Binding-site contacts:
Ligand atom O5 contacts residue ASN1424 of chain 1.A at 2.3 Å (h-bond).
Ligand atom C5 contacts residue ASN1424 of chain 1.A at 3.6 Å.
Ligand atom C1 contacts residue ASN1424 of chain 1.A at 1.4 Å.
Ligand atom C3 contacts residue ASN1424 of chain 1.A at 3.8 Å.
Ligand atom C7 contacts residue ASN1424 of chain 1.A at 4.1 Å.
Ligand atom O7 contacts residue SER1372 of chain 1.A at 4.4 Å.
Ligand atom C2 contacts residue ASN1424 of chain 1.A at 2.5 Å.
Ligand atom C4 contacts residue ASN1424 of chain 1.A at 4.1 Å.
Ligand atom O7 contacts residue ASN1424 of chain 1.A at 4.4 Å.
Ligand atom N2 contacts residue ASN1424 of chain 1.A at 3.1 Å (h-bond).

Sequence of chain 1.A:
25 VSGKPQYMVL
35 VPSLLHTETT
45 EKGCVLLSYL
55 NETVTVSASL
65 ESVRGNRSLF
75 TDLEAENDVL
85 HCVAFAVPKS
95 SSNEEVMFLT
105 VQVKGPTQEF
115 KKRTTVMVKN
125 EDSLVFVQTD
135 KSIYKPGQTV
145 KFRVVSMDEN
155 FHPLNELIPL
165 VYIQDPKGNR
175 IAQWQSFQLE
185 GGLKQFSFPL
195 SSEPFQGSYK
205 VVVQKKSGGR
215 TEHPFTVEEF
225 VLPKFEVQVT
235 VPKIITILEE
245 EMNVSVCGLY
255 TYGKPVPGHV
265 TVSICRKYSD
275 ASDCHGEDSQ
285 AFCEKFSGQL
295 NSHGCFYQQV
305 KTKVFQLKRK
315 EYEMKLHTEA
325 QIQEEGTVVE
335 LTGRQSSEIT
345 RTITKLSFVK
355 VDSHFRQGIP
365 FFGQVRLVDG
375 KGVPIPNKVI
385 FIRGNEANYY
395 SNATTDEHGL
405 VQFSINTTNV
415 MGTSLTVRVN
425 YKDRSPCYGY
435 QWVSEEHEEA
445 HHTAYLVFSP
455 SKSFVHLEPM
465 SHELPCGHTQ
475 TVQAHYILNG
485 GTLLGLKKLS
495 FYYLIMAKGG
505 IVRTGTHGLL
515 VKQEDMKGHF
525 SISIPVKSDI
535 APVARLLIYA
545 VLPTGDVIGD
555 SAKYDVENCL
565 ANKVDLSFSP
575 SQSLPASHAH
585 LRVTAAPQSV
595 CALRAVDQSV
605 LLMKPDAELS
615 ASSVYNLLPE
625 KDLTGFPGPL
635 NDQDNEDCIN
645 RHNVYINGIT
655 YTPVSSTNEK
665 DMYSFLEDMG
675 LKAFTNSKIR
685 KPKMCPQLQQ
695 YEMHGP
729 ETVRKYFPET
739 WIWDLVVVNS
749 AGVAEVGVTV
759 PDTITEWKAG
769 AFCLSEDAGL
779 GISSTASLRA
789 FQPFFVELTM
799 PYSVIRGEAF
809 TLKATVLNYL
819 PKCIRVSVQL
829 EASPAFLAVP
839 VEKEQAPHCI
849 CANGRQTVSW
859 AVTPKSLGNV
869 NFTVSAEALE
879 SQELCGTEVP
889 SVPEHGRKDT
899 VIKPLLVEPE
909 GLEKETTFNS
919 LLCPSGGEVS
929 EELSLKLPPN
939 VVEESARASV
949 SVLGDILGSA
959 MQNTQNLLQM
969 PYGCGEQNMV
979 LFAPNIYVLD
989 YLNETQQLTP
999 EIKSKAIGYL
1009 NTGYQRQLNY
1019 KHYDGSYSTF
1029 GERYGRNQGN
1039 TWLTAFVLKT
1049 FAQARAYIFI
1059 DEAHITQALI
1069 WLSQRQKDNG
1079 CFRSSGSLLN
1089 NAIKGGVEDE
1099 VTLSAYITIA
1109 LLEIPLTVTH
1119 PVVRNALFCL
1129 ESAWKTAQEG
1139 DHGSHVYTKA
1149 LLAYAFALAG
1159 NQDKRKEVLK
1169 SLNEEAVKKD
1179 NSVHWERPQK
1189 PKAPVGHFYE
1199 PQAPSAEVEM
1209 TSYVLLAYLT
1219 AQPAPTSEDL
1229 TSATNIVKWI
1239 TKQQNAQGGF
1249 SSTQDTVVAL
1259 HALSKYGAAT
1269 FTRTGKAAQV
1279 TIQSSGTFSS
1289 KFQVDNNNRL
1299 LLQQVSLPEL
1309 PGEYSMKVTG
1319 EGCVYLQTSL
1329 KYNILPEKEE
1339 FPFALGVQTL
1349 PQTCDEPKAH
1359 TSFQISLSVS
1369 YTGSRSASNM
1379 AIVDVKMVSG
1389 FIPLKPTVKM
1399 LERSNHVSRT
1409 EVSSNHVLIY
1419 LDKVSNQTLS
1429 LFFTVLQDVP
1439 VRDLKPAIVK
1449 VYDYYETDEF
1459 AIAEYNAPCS

A protein and the small-molecule ligand that binds it are described below.
Small molecule (SMILES): CC(=O)N[C@@H]1[C@@H](O)[C@H](O)[C@@H](CO)O[C@H]1O